Sequence of chain 1.A:
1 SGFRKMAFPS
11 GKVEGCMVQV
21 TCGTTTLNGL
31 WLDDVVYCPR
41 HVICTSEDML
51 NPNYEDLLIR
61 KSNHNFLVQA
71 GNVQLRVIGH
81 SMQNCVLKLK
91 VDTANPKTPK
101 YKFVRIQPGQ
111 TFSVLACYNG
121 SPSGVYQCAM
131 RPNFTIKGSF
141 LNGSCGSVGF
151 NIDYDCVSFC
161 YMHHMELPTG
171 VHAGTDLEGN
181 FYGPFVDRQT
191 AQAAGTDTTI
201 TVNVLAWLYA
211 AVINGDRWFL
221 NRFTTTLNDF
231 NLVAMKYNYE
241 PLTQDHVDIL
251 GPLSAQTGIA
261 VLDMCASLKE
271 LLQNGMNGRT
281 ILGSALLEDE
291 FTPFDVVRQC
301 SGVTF

Binding-site contacts:
Ligand atom C10 contacts residue PHE140 of chain 1.A at 3.6 Å (hydrophobic).
Ligand atom N3 contacts residue HIS163 of chain 1.A at 2.8 Å (h-bond).
Ligand atom C16 contacts residue MET165 of chain 1.A at 3.6 Å (hydrophobic).
Ligand atom C9 contacts residue GLU166 of chain 1.A at 3.7 Å.
Ligand atom CL contacts residue MET49 of chain 1.A at 3.9 Å.
Ligand atom C13 contacts residue ASN142 of chain 1.A at 3.6 Å.
Ligand atom C16 contacts residue HIS41 of chain 1.A at 4.0 Å.
Ligand atom C8 contacts residue PHE140 of chain 1.A at 3.5 Å (hydrophobic).
Ligand atom C7 contacts residue GLU166 of chain 1.A at 3.8 Å.
Ligand atom C18 contacts residue MET49 of chain 1.A at 3.4 Å (hydrophobic).
Ligand atom C9 contacts residue LEU141 of chain 1.A at 3.8 Å (hydrophobic).
Ligand atom N3 contacts residue SER144 of chain 1.A at 3.7 Å.
Ligand atom C7 contacts residue HIS163 of chain 1.A at 3.4 Å.
Ligand atom C8 contacts residue GLU166 of chain 1.A at 3.5 Å.
Ligand atom C9 contacts residue ASN142 of chain 1.A at 3.9 Å.
Ligand atom CL contacts residue HIS164 of chain 1.A at 3.8 Å.
Ligand atom N2 contacts residue CYS145 of chain 1.A at 3.9 Å.
Ligand atom C17 contacts residue MET49 of chain 1.A at 3.6 Å (hydrophobic).
Ligand atom C17 contacts residue MET165 of chain 1.A at 3.6 Å (hydrophobic).
Ligand atom CL contacts residue HIS41 of chain 1.A at 3.5 Å.
Ligand atom C16 contacts residue HIS164 of chain 1.A at 3.5 Å.
Ligand atom N3 contacts residue PHE140 of chain 1.A at 4.0 Å.
Ligand atom O2 contacts residue GLU166 of chain 1.A at 3.1 Å (salt-bridge).
Ligand atom C7 contacts residue MET165 of chain 1.A at 4.0 Å (hydrophobic).
Ligand atom C1 contacts residue GLU166 of chain 1.A at 3.8 Å.
Ligand atom C10 contacts residue ASN142 of chain 1.A at 3.7 Å.
Ligand atom C11 contacts residue ASN142 of chain 1.A at 3.8 Å.
Ligand atom C9 contacts residue PHE140 of chain 1.A at 4.0 Å (hydrophobic).
Ligand atom C10 contacts residue LEU141 of chain 1.A at 3.7 Å (hydrophobic).
Ligand atom C10 contacts residue GLU166 of chain 1.A at 3.4 Å.
Ligand atom CL contacts residue ASP187 of chain 1.A at 3.5 Å.
Ligand atom C8 contacts residue LEU141 of chain 1.A at 3.7 Å (hydrophobic).
Ligand atom N2 contacts residue ASN142 of chain 1.A at 4.0 Å.
Ligand atom C12 contacts residue ASN142 of chain 1.A at 3.8 Å.
Ligand atom CL contacts residue MET165 of chain 1.A at 3.8 Å.
Ligand atom C8 contacts residue HIS163 of chain 1.A at 3.9 Å.
Ligand atom C7 contacts residue CYS145 of chain 1.A at 3.8 Å (hydrophobic).
Ligand atom C21 contacts residue GLN189 of chain 1.A at 3.7 Å.
Ligand atom O2 contacts residue MET165 of chain 1.A at 3.4 Å.
Ligand atom N3 contacts residue GLU166 of chain 1.A at 3.9 Å.

A protein and the small-molecule ligand that binds it are described below.
Small molecule (SMILES): CCN(C)S(=O)(=O)N1Cc2ccc(Cl)cc2[C@H](C(=O)Nc2cncc3ccccc23)C1

Sequence of chain 1.B:
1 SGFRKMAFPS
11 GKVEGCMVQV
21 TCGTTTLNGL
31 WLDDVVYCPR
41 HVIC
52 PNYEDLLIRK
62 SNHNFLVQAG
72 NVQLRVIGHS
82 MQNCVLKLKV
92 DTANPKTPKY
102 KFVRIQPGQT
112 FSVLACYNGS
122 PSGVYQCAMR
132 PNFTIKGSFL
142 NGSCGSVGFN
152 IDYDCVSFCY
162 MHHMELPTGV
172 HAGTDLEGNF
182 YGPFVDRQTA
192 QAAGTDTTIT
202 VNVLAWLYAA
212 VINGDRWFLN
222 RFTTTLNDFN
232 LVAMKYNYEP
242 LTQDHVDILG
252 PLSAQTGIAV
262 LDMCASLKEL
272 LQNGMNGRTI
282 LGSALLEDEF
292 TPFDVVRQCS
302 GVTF